The protein below binds the small molecule below.
Small molecule (SMILES): CC(=O)N[C@@H]1[C@@H](O)[C@H](O)[C@@H](CO)O[C@H]1O

Binding-site contacts:
Ligand atom C3 contacts residue ASN647 of chain 1.A at 3.8 Å.
Ligand atom C8 contacts residue ASN647 of chain 1.A at 4.4 Å.
Ligand atom O5 contacts residue THR649 of chain 1.A at 3.6 Å.
Ligand atom C7 contacts residue ASN647 of chain 1.A at 3.3 Å.
Ligand atom N2 contacts residue ASN647 of chain 1.A at 2.9 Å (h-bond).
Ligand atom O7 contacts residue ASN647 of chain 1.A at 3.4 Å (h-bond).
Ligand atom O6 contacts residue THR649 of chain 1.A at 3.8 Å.
Ligand atom C5 contacts residue ASN647 of chain 1.A at 3.7 Å.
Ligand atom C2 contacts residue ASN647 of chain 1.A at 2.5 Å.
Ligand atom C4 contacts residue ASN647 of chain 1.A at 4.2 Å.
Ligand atom C1 contacts residue ASN647 of chain 1.A at 1.4 Å.
Ligand atom O5 contacts residue ASN647 of chain 1.A at 2.4 Å (h-bond).
Ligand atom C1 contacts residue THR649 of chain 1.A at 4.4 Å.

Sequence of chain 1.A:
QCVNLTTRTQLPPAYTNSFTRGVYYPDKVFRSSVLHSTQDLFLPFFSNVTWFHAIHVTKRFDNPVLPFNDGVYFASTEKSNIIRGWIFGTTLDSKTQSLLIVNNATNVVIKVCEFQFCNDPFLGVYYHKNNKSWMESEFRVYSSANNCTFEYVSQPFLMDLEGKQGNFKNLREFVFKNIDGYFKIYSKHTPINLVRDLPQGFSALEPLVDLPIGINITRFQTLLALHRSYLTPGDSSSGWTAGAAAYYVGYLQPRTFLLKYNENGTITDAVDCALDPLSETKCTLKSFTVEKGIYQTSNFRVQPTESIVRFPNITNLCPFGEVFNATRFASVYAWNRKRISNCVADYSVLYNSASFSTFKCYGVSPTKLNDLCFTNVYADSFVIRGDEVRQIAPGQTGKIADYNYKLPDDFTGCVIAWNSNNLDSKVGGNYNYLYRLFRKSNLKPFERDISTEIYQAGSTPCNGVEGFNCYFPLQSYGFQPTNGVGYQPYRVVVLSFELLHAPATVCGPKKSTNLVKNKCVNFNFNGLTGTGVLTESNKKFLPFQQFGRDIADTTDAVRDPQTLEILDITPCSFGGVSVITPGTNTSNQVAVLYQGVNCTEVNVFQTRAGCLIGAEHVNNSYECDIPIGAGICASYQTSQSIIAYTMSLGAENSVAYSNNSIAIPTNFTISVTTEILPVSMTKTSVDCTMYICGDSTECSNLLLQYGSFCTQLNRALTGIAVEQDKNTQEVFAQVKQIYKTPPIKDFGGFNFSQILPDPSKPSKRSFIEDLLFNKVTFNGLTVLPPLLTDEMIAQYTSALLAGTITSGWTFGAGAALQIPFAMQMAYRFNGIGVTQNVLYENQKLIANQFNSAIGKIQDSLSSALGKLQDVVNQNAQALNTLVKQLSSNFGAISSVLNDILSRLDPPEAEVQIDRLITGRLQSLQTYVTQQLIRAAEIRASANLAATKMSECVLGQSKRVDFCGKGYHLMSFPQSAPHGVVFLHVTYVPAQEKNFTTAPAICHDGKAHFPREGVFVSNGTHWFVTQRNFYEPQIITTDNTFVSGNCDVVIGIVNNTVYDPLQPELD